A protein and the small-molecule ligand that binds it are described below.
Small molecule (SMILES): C[C@H](O)[C@@H](O)[C@@H](O)[C@H](O)CO

Sequence of chain 1.B:
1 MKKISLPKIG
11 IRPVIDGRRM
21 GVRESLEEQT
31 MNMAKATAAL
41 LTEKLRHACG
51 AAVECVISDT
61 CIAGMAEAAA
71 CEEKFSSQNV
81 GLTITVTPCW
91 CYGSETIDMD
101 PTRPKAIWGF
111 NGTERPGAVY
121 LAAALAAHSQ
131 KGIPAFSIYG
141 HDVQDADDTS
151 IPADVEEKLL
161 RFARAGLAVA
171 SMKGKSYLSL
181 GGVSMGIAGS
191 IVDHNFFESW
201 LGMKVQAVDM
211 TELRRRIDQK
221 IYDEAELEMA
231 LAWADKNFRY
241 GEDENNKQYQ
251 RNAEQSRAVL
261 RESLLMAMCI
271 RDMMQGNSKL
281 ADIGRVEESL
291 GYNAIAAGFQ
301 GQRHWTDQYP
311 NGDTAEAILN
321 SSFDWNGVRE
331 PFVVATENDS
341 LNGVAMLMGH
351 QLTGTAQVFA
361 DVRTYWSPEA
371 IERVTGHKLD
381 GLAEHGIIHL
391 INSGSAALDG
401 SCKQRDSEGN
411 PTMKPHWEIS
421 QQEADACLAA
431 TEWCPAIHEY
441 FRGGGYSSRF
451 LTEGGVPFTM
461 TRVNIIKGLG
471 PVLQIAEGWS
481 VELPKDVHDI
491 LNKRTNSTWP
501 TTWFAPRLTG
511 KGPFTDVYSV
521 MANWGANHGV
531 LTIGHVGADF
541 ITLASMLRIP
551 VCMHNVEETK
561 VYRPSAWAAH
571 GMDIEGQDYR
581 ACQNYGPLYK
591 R

Sequence of chain 1.A:
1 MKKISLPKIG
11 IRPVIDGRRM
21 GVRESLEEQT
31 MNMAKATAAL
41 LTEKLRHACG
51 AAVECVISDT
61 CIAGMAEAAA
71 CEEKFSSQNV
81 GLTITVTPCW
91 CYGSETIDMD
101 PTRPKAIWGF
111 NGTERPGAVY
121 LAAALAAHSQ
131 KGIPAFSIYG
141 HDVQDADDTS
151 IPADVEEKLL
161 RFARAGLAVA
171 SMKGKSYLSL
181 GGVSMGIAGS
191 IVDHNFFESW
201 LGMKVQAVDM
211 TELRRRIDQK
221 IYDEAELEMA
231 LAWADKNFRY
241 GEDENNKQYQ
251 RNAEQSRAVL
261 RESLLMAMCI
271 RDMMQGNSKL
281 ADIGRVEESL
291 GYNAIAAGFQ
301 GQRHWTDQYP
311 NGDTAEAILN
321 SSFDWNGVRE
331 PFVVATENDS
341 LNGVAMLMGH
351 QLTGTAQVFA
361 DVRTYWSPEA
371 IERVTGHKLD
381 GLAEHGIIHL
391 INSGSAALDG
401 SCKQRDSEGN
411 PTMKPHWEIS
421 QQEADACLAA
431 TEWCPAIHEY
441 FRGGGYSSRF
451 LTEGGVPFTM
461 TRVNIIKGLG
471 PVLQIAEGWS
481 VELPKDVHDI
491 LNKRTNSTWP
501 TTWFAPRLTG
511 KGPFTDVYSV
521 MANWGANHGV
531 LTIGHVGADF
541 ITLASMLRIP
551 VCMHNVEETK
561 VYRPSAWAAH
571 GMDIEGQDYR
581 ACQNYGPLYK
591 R

Binding-site contacts:
Ligand atom C2 contacts residue SER393 of chain 1.B at 4.2 Å.
Ligand atom C3 contacts residue TRP90 of chain 1.A at 4.0 Å (hydrophobic).
Ligand atom O2 contacts residue GLU337 of chain 1.B at 3.5 Å (salt-bridge).
Ligand atom C1 contacts residue ASN527 of chain 1.B at 3.9 Å.
Ligand atom O1 contacts residue ASN527 of chain 1.B at 2.9 Å (h-bond).
Ligand atom C5 contacts residue GLN302 of chain 1.B at 4.2 Å.
Ligand atom C4 contacts residue GLN302 of chain 1.B at 4.0 Å.
Ligand atom O1 contacts residue GLU337 of chain 1.B at 3.3 Å (salt-bridge).
Ligand atom O1 contacts residue HIS528 of chain 1.B at 3.1 Å (h-bond).
Ligand atom C1 contacts residue GLU337 of chain 1.B at 3.5 Å.
Ligand atom C6 contacts residue TRP499 of chain 1.B at 4.0 Å (hydrophobic).
Ligand atom O1 contacts residue ASP361 of chain 1.B at 2.9 Å (salt-bridge).
Ligand atom O1 contacts residue TRP90 of chain 1.A at 4.0 Å.
Ligand atom C2 contacts residue GLU337 of chain 1.B at 3.0 Å.
Ligand atom O5 contacts residue GLN302 of chain 1.B at 3.5 Å (h-bond).
Ligand atom O5 contacts residue MET185 of chain 1.B at 3.6 Å.
Ligand atom C6 contacts residue TYR440 of chain 1.B at 3.7 Å (hydrophobic).
Ligand atom O4 contacts residue SER393 of chain 1.B at 3.9 Å.
Ligand atom O5 contacts residue ARG18 of chain 1.A at 3.3 Å (salt-bridge).
Ligand atom C1 contacts residue TRP90 of chain 1.A at 3.5 Å (hydrophobic).
Ligand atom O2 contacts residue MN1 of chain 1.J at 2.3 Å.
Ligand atom O4 contacts residue GLN302 of chain 1.B at 2.8 Å (h-bond).
Ligand atom O2 contacts residue SER393 of chain 1.B at 3.6 Å (h-bond).
Ligand atom C2 contacts residue MN1 of chain 1.J at 3.0 Å.
Ligand atom O3 contacts residue TRP90 of chain 1.A at 4.1 Å.
Ligand atom O5 contacts residue TYR440 of chain 1.B at 4.2 Å.
Ligand atom C1 contacts residue ILE187 of chain 1.B at 4.2 Å (hydrophobic).
Ligand atom C3 contacts residue GLU337 of chain 1.B at 4.2 Å.
Ligand atom O4 contacts residue GLU337 of chain 1.B at 3.4 Å (salt-bridge).
Ligand atom O1 contacts residue MN1 of chain 1.J at 2.3 Å.
Ligand atom C1 contacts residue ASP361 of chain 1.B at 4.0 Å.
Ligand atom O5 contacts residue TRP90 of chain 1.A at 3.6 Å.
Ligand atom C6 contacts residue GLN302 of chain 1.B at 4.2 Å.
Ligand atom C1 contacts residue HIS528 of chain 1.B at 4.4 Å.
Ligand atom C5 contacts residue TRP90 of chain 1.A at 4.3 Å (hydrophobic).
Ligand atom C2 contacts residue ASP361 of chain 1.B at 4.0 Å.
Ligand atom O1 contacts residue ILE187 of chain 1.B at 4.2 Å.
Ligand atom C1 contacts residue MN1 of chain 1.J at 3.1 Å.
Ligand atom C4 contacts residue SER393 of chain 1.B at 4.1 Å.
Ligand atom O2 contacts residue ASP361 of chain 1.B at 2.9 Å (salt-bridge).